Binding-site contacts:
Ligand atom CA contacts residue ASP35 of chain 2.A at 3.4 Å.
Ligand atom CA contacts residue LEU31 of chain 2.A at 4.5 Å (hydrophobic).
Ligand atom O contacts residue THR50 of chain 2.A at 4.2 Å.
Ligand atom C contacts residue ASP35 of chain 2.A at 4.1 Å.
Ligand atom N contacts residue MPD1 of chain 2.F at 4.3 Å.
Ligand atom OXT contacts residue MPD1 of chain 2.F at 3.1 Å.
Ligand atom C contacts residue MPD1 of chain 2.F at 4.2 Å.
Ligand atom N contacts residue LEU31 of chain 2.A at 3.8 Å.
Ligand atom O contacts residue PRO52 of chain 4.A at 3.9 Å.
Ligand atom OXT contacts residue THR50 of chain 2.A at 4.0 Å.
Ligand atom O contacts residue ASP35 of chain 2.A at 4.2 Å.
Ligand atom OXT contacts residue ASP35 of chain 2.A at 4.4 Å.

The small molecule below binds the protein below.
Small molecule (SMILES): NCC(=O)O

Sequence of chain 2.A:
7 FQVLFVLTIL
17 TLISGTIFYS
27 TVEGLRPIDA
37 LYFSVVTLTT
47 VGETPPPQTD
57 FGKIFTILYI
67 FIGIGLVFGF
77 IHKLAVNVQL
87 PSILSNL

Sequence of chain 4.A:
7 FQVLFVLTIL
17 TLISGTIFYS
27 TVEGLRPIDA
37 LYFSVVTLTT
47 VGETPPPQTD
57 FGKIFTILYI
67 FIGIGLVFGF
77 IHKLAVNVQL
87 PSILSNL